Binding-site contacts:
Ligand atom N2 contacts residue TYR72 of chain 1.B at 3.9 Å.
Ligand atom C1 contacts residue PRO9 of chain 1.B at 4.3 Å (hydrophobic).
Ligand atom C2 contacts residue TYR72 of chain 1.B at 3.7 Å (hydrophobic).
Ligand atom N1 contacts residue TYR72 of chain 1.B at 3.2 Å.
Ligand atom C4 contacts residue GLU87 of chain 1.B at 3.6 Å.
Ligand atom C contacts residue PHE10 of chain 1.B at 4.0 Å (hydrophobic).
Ligand atom C6 contacts residue GLN74 of chain 1.B at 4.3 Å.
Ligand atom C3 contacts residue PHE93 of chain 1.B at 3.5 Å (hydrophobic).
Ligand atom C9 contacts residue TYR72 of chain 1.B at 4.0 Å (hydrophobic).
Ligand atom C4 contacts residue PHE93 of chain 1.B at 4.4 Å (hydrophobic).
Ligand atom C3 contacts residue GLU87 of chain 1.B at 4.0 Å.
Ligand atom C contacts residue PRO9 of chain 1.B at 4.0 Å (hydrophobic).
Ligand atom C2 contacts residue PHE93 of chain 1.B at 3.8 Å (hydrophobic).
Ligand atom N contacts residue TYR72 of chain 1.B at 3.2 Å.
Ligand atom C10 contacts residue TYR72 of chain 1.B at 3.2 Å (hydrophobic).
Ligand atom C2 contacts residue PRO9 of chain 1.B at 3.8 Å (hydrophobic).
Ligand atom C3 contacts residue TYR72 of chain 1.B at 4.0 Å (hydrophobic).
Ligand atom C1 contacts residue TYR72 of chain 1.B at 3.4 Å (hydrophobic).
Ligand atom C contacts residue THR11 of chain 1.B at 4.1 Å.
Ligand atom C2 contacts residue ILE96 of chain 1.B at 4.0 Å (hydrophobic).
Ligand atom C6 contacts residue TYR72 of chain 1.B at 3.7 Å (hydrophobic).
Ligand atom C5 contacts residue TYR72 of chain 1.B at 3.4 Å (hydrophobic).
Ligand atom C10 contacts residue GLU87 of chain 1.B at 3.5 Å.
Ligand atom C4 contacts residue TYR72 of chain 1.B at 3.8 Å (hydrophobic).
Ligand atom C9 contacts residue GLU87 of chain 1.B at 4.3 Å.
Ligand atom C contacts residue TYR72 of chain 1.B at 3.6 Å (hydrophobic).

The protein below binds the small molecule below.
Small molecule (SMILES): Cc1cccc(N2CCCNCC2)n1

Sequence of chain 1.B:
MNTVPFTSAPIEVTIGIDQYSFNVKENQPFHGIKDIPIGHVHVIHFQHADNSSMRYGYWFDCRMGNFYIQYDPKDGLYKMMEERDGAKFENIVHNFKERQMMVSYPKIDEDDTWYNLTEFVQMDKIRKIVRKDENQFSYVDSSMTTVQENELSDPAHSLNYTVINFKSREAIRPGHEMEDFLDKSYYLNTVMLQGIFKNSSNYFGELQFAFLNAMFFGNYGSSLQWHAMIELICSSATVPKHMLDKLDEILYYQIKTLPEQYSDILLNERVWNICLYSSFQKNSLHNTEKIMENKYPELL